Sequence of chain 1.B:
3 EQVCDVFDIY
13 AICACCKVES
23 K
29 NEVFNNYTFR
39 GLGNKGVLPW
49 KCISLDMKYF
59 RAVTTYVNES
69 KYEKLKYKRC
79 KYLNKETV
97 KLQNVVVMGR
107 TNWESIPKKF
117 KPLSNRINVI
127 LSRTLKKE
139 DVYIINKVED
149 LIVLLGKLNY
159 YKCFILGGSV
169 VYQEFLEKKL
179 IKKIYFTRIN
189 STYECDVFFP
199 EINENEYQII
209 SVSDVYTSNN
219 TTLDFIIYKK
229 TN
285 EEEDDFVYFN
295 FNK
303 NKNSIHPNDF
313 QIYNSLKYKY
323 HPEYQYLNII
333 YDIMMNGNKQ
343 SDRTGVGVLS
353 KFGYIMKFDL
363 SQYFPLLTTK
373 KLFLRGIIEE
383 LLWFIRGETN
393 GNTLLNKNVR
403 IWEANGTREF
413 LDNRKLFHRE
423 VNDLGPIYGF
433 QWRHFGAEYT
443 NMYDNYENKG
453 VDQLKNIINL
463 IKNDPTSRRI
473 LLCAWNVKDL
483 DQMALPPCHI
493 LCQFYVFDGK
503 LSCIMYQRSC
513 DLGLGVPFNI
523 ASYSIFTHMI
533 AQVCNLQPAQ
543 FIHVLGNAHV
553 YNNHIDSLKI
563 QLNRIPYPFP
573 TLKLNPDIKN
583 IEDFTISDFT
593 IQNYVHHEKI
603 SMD

A small-molecule ligand and the protein it binds are described below.
Small molecule (SMILES): CCc1nc(N)nc(N)c1Cc1ccc(-c2cccc(C(=O)O)c2)cc1

Binding-site contacts:
Ligand atom C17 contacts residue LEU119 of chain 1.B at 3.7 Å (hydrophobic).
Ligand atom C15 contacts residue PHE116 of chain 1.B at 3.5 Å (hydrophobic).
Ligand atom C5 contacts residue PHE58 of chain 1.B at 3.5 Å (hydrophobic).
Ligand atom C10 contacts residue PHE58 of chain 1.B at 3.3 Å (hydrophobic).
Ligand atom N3 contacts residue CYS15 of chain 1.B at 3.5 Å.
Ligand atom N2 contacts residue ILE14 of chain 1.B at 3.4 Å.
Ligand atom C4 contacts residue PHE58 of chain 1.B at 3.4 Å (hydrophobic).
Ligand atom O2 contacts residue ARG122 of chain 1.B at 3.0 Å (salt-bridge).
Ligand atom N3 contacts residue NDP1 of chain 1.F at 3.5 Å (h-bond).
Ligand atom C2 contacts residue ASP54 of chain 1.B at 3.4 Å.
Ligand atom C5 contacts residue ILE14 of chain 1.B at 3.6 Å (hydrophobic).
Ligand atom N4 contacts residue ILE14 of chain 1.B at 3.2 Å (h-bond).
Ligand atom C17 contacts residue ARG122 of chain 1.B at 3.4 Å.
Ligand atom N3 contacts residue ILE14 of chain 1.B at 3.1 Å (h-bond).
Ligand atom C14 contacts residue ILE112 of chain 1.B at 3.5 Å (hydrophobic).
Ligand atom C1 contacts residue MET55 of chain 1.B at 3.5 Å (hydrophobic).
Ligand atom O1 contacts residue ARG122 of chain 1.B at 3.3 Å (salt-bridge).
Ligand atom C5 contacts residue NDP1 of chain 1.F at 3.1 Å.
Ligand atom N3 contacts residue PHE58 of chain 1.B at 3.3 Å.
Ligand atom N1 contacts residue ALA16 of chain 1.B at 3.5 Å.
Ligand atom C9 contacts residue PHE58 of chain 1.B at 3.4 Å (hydrophobic).
Ligand atom C3 contacts residue ASP54 of chain 1.B at 3.6 Å.
Ligand atom N4 contacts residue LEU164 of chain 1.B at 3.4 Å (h-bond).
Ligand atom C16 contacts residue LEU119 of chain 1.B at 3.3 Å (hydrophobic).
Ligand atom N2 contacts residue PHE58 of chain 1.B at 3.8 Å.
Ligand atom C4 contacts residue CYS15 of chain 1.B at 3.7 Å (hydrophobic).
Ligand atom C7 contacts residue NDP1 of chain 1.F at 3.6 Å.
Ligand atom N4 contacts residue NDP1 of chain 1.F at 3.4 Å.
Ligand atom C14 contacts residue PHE116 of chain 1.B at 3.4 Å (hydrophobic).
Ligand atom C1 contacts residue ASP54 of chain 1.B at 3.4 Å.
Ligand atom C13 contacts residue ILE112 of chain 1.B at 3.7 Å (hydrophobic).
Ligand atom C6 contacts residue NDP1 of chain 1.F at 3.3 Å.
Ligand atom C4 contacts residue ALA16 of chain 1.B at 3.7 Å (hydrophobic).
Ligand atom N1 contacts residue ASP54 of chain 1.B at 2.8 Å (salt-bridge).
Ligand atom C15 contacts residue LEU119 of chain 1.B at 3.5 Å (hydrophobic).
Ligand atom N4 contacts residue PHE58 of chain 1.B at 3.6 Å.
Ligand atom N2 contacts residue ALA16 of chain 1.B at 3.7 Å.
Ligand atom N2 contacts residue CYS15 of chain 1.B at 3.4 Å (h-bond).
Ligand atom N4 contacts residue TYR170 of chain 1.B at 3.3 Å (h-bond).
Ligand atom C4 contacts residue ASP54 of chain 1.B at 3.7 Å.